The protein below binds the small molecule below.
Small molecule (SMILES): CC(=O)N[C@@H]1[C@@H](O)[C@H](O)[C@@H](CO)O[C@H]1O

Binding-site contacts:
Ligand atom O5 contacts residue ASN328 of chain 1.C at 2.4 Å (h-bond).
Ligand atom C2 contacts residue GLN577 of chain 1.C at 3.6 Å.
Ligand atom C3 contacts residue ASN328 of chain 1.C at 3.8 Å.
Ligand atom C3 contacts residue GLN577 of chain 1.C at 3.6 Å.
Ligand atom C1 contacts residue GLN577 of chain 1.C at 3.7 Å.
Ligand atom O4 contacts residue THR578 of chain 1.C at 4.0 Å.
Ligand atom C4 contacts residue ASN328 of chain 1.C at 4.3 Å.
Ligand atom C8 contacts residue LEU579 of chain 1.C at 3.6 Å (hydrophobic).
Ligand atom C5 contacts residue ASN328 of chain 1.C at 3.7 Å.
Ligand atom C7 contacts residue GLN577 of chain 1.C at 3.8 Å.
Ligand atom C8 contacts residue GLN577 of chain 1.C at 4.0 Å.
Ligand atom C7 contacts residue LEU579 of chain 1.C at 4.3 Å (hydrophobic).
Ligand atom O3 contacts residue GLN577 of chain 1.C at 4.3 Å.
Ligand atom C1 contacts residue ASN328 of chain 1.C at 1.4 Å.
Ligand atom N2 contacts residue ASN328 of chain 1.C at 2.8 Å (h-bond).
Ligand atom C2 contacts residue ASN328 of chain 1.C at 2.5 Å.
Ligand atom N2 contacts residue GLN577 of chain 1.C at 3.1 Å (h-bond).
Ligand atom C7 contacts residue ASN328 of chain 1.C at 4.0 Å.

Sequence of chain 1.C:
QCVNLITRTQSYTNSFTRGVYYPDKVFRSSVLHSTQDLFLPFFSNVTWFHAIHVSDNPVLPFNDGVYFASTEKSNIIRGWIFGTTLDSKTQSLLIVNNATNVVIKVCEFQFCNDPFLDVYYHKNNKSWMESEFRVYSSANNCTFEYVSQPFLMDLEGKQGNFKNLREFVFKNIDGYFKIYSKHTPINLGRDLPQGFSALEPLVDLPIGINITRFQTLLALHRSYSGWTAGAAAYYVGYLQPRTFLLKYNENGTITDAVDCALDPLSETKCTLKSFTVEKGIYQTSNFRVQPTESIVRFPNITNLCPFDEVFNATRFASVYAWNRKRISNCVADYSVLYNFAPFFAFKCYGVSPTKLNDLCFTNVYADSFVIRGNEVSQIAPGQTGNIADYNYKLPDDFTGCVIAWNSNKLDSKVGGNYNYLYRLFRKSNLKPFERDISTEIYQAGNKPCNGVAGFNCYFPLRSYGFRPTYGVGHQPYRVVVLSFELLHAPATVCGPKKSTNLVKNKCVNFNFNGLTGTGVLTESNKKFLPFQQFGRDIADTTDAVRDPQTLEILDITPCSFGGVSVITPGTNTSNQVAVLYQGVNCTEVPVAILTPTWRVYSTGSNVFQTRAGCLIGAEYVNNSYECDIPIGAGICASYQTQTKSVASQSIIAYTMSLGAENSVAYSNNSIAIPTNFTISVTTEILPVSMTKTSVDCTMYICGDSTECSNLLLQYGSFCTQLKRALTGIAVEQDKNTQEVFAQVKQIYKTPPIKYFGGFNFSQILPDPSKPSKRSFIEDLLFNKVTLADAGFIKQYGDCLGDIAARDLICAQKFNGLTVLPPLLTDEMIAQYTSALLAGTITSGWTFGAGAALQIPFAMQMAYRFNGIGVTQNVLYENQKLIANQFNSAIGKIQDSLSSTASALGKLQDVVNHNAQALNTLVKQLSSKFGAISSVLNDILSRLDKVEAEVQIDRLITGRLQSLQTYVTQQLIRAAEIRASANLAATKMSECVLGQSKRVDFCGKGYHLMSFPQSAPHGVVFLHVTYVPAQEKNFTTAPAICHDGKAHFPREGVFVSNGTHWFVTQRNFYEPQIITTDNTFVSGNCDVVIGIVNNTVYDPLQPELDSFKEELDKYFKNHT